Binding-site contacts:
Ligand atom C3 contacts residue LYS182 of chain 1.B at 4.3 Å.
Ligand atom N2 contacts residue GLU263 of chain 1.B at 2.9 Å (salt-bridge).
Ligand atom C2 contacts residue GLU263 of chain 1.B at 3.9 Å.
Ligand atom C4 contacts residue ASN219 of chain 1.B at 4.2 Å.
Ligand atom C7 contacts residue GLU263 of chain 1.B at 3.6 Å.
Ligand atom C2 contacts residue ASN219 of chain 1.B at 2.5 Å.
Ligand atom O3 contacts residue GLU263 of chain 1.B at 4.0 Å.
Ligand atom O7 contacts residue ASN219 of chain 1.B at 4.2 Å.
Ligand atom N2 contacts residue ASN219 of chain 1.B at 2.9 Å (h-bond).
Ligand atom C7 contacts residue ASN219 of chain 1.B at 3.3 Å.
Ligand atom C8 contacts residue ASN219 of chain 1.B at 3.3 Å.
Ligand atom O3 contacts residue LYS182 of chain 1.B at 3.6 Å (salt-bridge).
Ligand atom C3 contacts residue ASN219 of chain 1.B at 3.8 Å.
Ligand atom O5 contacts residue ASN219 of chain 1.B at 2.4 Å (h-bond).
Ligand atom C1 contacts residue ASN219 of chain 1.B at 1.4 Å.
Ligand atom O7 contacts residue GLU263 of chain 1.B at 3.4 Å.
Ligand atom C3 contacts residue GLU263 of chain 1.B at 3.8 Å.
Ligand atom C5 contacts residue ASN219 of chain 1.B at 3.6 Å.

This protein binds this small molecule.
Small molecule (SMILES): CC(=O)N[C@@H]1[C@@H](O)[C@H](O)[C@@H](CO)O[C@H]1O

Sequence of chain 1.B:
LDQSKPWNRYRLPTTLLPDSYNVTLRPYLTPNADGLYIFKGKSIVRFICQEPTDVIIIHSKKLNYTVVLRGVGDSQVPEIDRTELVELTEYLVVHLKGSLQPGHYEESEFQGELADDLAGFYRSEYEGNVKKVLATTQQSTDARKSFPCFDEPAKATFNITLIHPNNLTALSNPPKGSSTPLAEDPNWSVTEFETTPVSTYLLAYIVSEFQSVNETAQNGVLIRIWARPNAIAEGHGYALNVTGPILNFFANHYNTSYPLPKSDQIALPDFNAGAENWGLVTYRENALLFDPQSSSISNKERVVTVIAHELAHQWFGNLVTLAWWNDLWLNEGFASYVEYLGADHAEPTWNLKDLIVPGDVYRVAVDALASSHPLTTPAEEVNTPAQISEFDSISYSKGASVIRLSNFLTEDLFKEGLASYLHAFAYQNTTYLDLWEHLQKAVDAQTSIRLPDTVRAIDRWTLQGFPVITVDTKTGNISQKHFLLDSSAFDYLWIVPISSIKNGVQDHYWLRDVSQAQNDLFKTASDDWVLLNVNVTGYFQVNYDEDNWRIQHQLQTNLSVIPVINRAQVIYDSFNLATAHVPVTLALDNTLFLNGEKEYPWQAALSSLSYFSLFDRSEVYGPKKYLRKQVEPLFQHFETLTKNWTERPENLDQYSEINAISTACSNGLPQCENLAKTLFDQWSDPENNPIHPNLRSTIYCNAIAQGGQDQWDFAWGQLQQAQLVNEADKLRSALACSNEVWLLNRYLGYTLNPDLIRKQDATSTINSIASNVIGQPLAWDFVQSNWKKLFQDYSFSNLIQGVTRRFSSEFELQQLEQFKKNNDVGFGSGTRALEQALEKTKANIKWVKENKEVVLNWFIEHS